This small molecule binds to this protein.
Small molecule (SMILES): CC(C)(C)OC(=O)N1CC[C@@]2(C(=O)Nc3ccccc32)[C@@H]1c1ccccc1

Sequence of chain 1.A:
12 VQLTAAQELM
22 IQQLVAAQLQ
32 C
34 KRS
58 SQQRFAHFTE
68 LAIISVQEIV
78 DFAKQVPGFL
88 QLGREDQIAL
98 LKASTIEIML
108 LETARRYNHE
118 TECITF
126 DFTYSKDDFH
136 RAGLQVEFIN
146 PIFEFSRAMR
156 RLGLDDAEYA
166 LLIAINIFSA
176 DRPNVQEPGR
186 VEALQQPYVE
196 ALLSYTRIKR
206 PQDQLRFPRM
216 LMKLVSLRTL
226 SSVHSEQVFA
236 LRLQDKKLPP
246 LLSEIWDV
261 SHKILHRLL

Binding-site contacts:
Ligand atom C6 contacts residue LEU139 of chain 1.A at 4.1 Å (hydrophobic).
Ligand atom C24 contacts residue PHE65 of chain 1.A at 3.5 Å (hydrophobic).
Ligand atom C6 contacts residue PHE143 of chain 1.A at 3.6 Å (hydrophobic).
Ligand atom O21 contacts residue THR110 of chain 1.A at 3.1 Å (h-bond).
Ligand atom N7 contacts residue THR110 of chain 1.A at 2.9 Å (h-bond).
Ligand atom C5 contacts residue ILE147 of chain 1.A at 3.9 Å (hydrophobic).
Ligand atom C3 contacts residue PHE134 of chain 1.A at 3.9 Å (hydrophobic).
Ligand atom C2 contacts residue ILE147 of chain 1.A at 3.5 Å (hydrophobic).
Ligand atom C12 contacts residue HIS229 of chain 1.A at 3.5 Å.
Ligand atom C20 contacts residue TRP251 of chain 1.A at 3.9 Å (hydrophobic).
Ligand atom C26 contacts residue PHE123 of chain 1.A at 3.2 Å (hydrophobic).
Ligand atom C13 contacts residue LEU107 of chain 1.A at 3.7 Å (hydrophobic).
Ligand atom O21 contacts residue PHE123 of chain 1.A at 4.0 Å.
Ligand atom C25 contacts residue PHE134 of chain 1.A at 4.2 Å (hydrophobic).
Ligand atom C13 contacts residue ILE103 of chain 1.A at 3.5 Å (hydrophobic).
Ligand atom N7 contacts residue PHE123 of chain 1.A at 3.9 Å.
Ligand atom C12 contacts residue ILE103 of chain 1.A at 3.5 Å (hydrophobic).
Ligand atom C19 contacts residue THR66 of chain 1.A at 3.6 Å.
Ligand atom C12 contacts residue PHE143 of chain 1.A at 3.7 Å (hydrophobic).
Ligand atom C8 contacts residue THR110 of chain 1.A at 3.3 Å.
Ligand atom C26 contacts residue PHE65 of chain 1.A at 3.9 Å (hydrophobic).
Ligand atom C1 contacts residue PHE143 of chain 1.A at 4.1 Å (hydrophobic).
Ligand atom C25 contacts residue PHE65 of chain 1.A at 3.2 Å (hydrophobic).
Ligand atom C18 contacts residue PHE65 of chain 1.A at 4.1 Å (hydrophobic).
Ligand atom C24 contacts residue PHE134 of chain 1.A at 3.6 Å (hydrophobic).
Ligand atom C25 contacts residue PHE123 of chain 1.A at 3.4 Å (hydrophobic).
Ligand atom C14 contacts residue HIS229 of chain 1.A at 3.9 Å.
Ligand atom C24 contacts residue PHE123 of chain 1.A at 4.0 Å (hydrophobic).
Ligand atom C2 contacts residue PHE134 of chain 1.A at 3.8 Å (hydrophobic).
Ligand atom O21 contacts residue MET106 of chain 1.A at 3.7 Å.
Ligand atom O15 contacts residue HIS229 of chain 1.A at 3.2 Å.
Ligand atom C3 contacts residue ILE147 of chain 1.A at 3.9 Å (hydrophobic).
Ligand atom C6 contacts residue ILE147 of chain 1.A at 3.5 Å (hydrophobic).
Ligand atom C19 contacts residue ALA69 of chain 1.A at 3.7 Å (hydrophobic).
Ligand atom C1 contacts residue LEU139 of chain 1.A at 3.8 Å (hydrophobic).
Ligand atom C4 contacts residue THR110 of chain 1.A at 4.1 Å.
Ligand atom C27 contacts residue PHE123 of chain 1.A at 3.6 Å (hydrophobic).
Ligand atom C1 contacts residue ILE147 of chain 1.A at 3.3 Å (hydrophobic).
Ligand atom C4 contacts residue ILE147 of chain 1.A at 4.0 Å (hydrophobic).
Ligand atom C19 contacts residue PHE65 of chain 1.A at 3.4 Å (hydrophobic).